Sequence of chain 1.A:
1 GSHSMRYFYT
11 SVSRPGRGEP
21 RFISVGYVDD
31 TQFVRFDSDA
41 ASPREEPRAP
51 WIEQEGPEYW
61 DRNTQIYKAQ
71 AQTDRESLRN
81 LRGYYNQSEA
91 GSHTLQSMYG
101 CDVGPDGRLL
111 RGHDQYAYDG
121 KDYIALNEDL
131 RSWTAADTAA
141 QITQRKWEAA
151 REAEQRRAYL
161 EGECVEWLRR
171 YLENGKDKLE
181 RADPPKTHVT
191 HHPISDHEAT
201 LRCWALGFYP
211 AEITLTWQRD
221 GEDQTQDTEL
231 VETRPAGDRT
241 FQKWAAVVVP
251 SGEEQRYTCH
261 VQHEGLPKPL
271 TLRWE

This protein binds this small molecule.
Small molecule (SMILES): CC(C)C[C@H](NC(=O)[C@H](Cc1ccc(O)cc1)NC(=O)[C@H](Cc1ccc(O)cc1)NC(=O)[C@H](Cc1ccccc1)NC(=O)[C@H](Cc1ccc(O)cc1)NC(=O)[C@H](CC1=c2ccccc2=NC1)NC(=O)[C@H](CCCN=C(N)N)NC(=O)[C@@H]1CCCN1C(=O)[C@@H](N)CO)C(=O)O

Binding-site contacts:
Ligand atom CZ contacts residue ARG156 of chain 1.A at 3.5 Å.
Ligand atom C contacts residue TYR84 of chain 1.A at 3.2 Å (hydrophobic).
Ligand atom CD1 contacts residue SER77 of chain 1.A at 3.5 Å.
Ligand atom OG contacts residue TYR59 of chain 1.A at 3.3 Å.
Ligand atom CA contacts residue TYR171 of chain 1.A at 3.5 Å (hydrophobic).
Ligand atom CE2 contacts residue ARG156 of chain 1.A at 3.4 Å.
Ligand atom NH1 contacts residue ASP114 of chain 1.A at 2.7 Å (salt-bridge).
Ligand atom NE1 contacts residue GLU163 of chain 1.A at 3.4 Å (salt-bridge).
Ligand atom OG contacts residue TRP167 of chain 1.A at 3.2 Å.
Ligand atom NH2 contacts residue ARG156 of chain 1.A at 3.3 Å (salt-bridge).
Ligand atom CA contacts residue TYR7 of chain 1.A at 3.1 Å (hydrophobic).
Ligand atom C contacts residue LYS146 of chain 1.A at 3.2 Å.
Ligand atom NH2 contacts residue ASP114 of chain 1.A at 2.8 Å (salt-bridge).
Ligand atom CD1 contacts residue GLU152 of chain 1.A at 3.3 Å.
Ligand atom N contacts residue TYR7 of chain 1.A at 3.0 Å (h-bond).
Ligand atom O contacts residue LYS146 of chain 1.A at 2.6 Å (salt-bridge).
Ligand atom N contacts residue TYR171 of chain 1.A at 2.7 Å (h-bond).
Ligand atom O contacts residue ILE66 of chain 1.A at 3.1 Å.
Ligand atom CB contacts residue TYR159 of chain 1.A at 3.2 Å (hydrophobic).
Ligand atom CD2 contacts residue GLN155 of chain 1.A at 3.5 Å.
Ligand atom O contacts residue TRP147 of chain 1.A at 2.9 Å (h-bond).
Ligand atom CD2 contacts residue ARG156 of chain 1.A at 3.4 Å.
Ligand atom OG contacts residue TYR171 of chain 1.A at 3.0 Å (h-bond).
Ligand atom OH contacts residue GLN155 of chain 1.A at 3.0 Å (h-bond).
Ligand atom N contacts residue TYR99 of chain 1.A at 2.9 Å (h-bond).
Ligand atom CB contacts residue TYR9 of chain 1.A at 3.4 Å (hydrophobic).
Ligand atom CB contacts residue THR73 of chain 1.A at 3.2 Å.
Ligand atom CD1 contacts residue ARG62 of chain 1.A at 3.4 Å.
Ligand atom OXT contacts residue TYR84 of chain 1.A at 2.4 Å (h-bond).
Ligand atom CE1 contacts residue GLN155 of chain 1.A at 3.2 Å.
Ligand atom C contacts residue TYR7 of chain 1.A at 3.3 Å (hydrophobic).
Ligand atom CZ contacts residue ASP114 of chain 1.A at 3.4 Å.
Ligand atom CA contacts residue TYR99 of chain 1.A at 3.2 Å (hydrophobic).
Ligand atom O contacts residue LYS146 of chain 1.A at 3.0 Å (salt-bridge).
Ligand atom N contacts residue SER77 of chain 1.A at 3.0 Å (h-bond).
Ligand atom O contacts residue ASN80 of chain 1.A at 2.7 Å (h-bond).
Ligand atom CG contacts residue GLN155 of chain 1.A at 3.5 Å.
Ligand atom O contacts residue TYR84 of chain 1.A at 3.2 Å (h-bond).
Ligand atom OXT contacts residue THR143 of chain 1.A at 2.6 Å (h-bond).
Ligand atom CD1 contacts residue GLN70 of chain 1.A at 3.4 Å.